Sequence of chain 93.A:
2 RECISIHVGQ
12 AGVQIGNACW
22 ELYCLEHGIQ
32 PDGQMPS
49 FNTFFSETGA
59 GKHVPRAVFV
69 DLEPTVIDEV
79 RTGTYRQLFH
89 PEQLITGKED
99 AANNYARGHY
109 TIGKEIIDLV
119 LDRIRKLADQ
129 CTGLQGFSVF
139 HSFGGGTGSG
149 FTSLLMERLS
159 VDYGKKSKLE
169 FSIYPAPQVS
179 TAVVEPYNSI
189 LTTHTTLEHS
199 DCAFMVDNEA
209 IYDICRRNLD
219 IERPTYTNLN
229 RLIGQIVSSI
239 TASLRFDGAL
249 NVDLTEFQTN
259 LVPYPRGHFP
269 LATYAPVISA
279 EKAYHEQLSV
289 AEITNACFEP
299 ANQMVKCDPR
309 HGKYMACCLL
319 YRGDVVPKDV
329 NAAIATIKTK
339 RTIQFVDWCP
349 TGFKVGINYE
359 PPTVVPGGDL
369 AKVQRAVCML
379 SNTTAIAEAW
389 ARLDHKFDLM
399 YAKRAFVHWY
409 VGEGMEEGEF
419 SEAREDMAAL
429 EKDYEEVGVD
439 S

Sequence of chain 92.B:
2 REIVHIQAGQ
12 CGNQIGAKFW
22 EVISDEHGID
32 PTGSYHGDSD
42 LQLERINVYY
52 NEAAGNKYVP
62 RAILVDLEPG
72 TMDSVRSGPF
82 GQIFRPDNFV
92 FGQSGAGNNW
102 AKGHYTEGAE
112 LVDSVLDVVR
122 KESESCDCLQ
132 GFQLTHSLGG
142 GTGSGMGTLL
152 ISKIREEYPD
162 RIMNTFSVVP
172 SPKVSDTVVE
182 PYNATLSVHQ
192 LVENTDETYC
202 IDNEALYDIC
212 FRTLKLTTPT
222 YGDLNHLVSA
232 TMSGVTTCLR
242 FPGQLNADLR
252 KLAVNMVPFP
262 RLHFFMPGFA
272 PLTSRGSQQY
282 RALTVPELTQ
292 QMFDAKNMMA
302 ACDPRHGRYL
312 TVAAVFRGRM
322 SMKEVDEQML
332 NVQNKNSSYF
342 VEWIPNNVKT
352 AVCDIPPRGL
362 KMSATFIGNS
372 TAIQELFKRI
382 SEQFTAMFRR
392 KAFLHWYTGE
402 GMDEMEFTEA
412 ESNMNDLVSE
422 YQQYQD

Binding-site contacts:
Ligand atom N3 contacts residue ASN204 of chain 92.B at 3.0 Å (h-bond).
Ligand atom N1 contacts residue ASN226 of chain 92.B at 2.7 Å (h-bond).
Ligand atom PB contacts residue GLY10 of chain 92.B at 3.9 Å.
Ligand atom O3' contacts residue GLU181 of chain 92.B at 3.3 Å (salt-bridge).
Ligand atom O3B contacts residue MG1 of chain 92.F at 3.8 Å.
Ligand atom O1G contacts residue ALA97 of chain 92.B at 3.0 Å (h-bond).
Ligand atom C6 contacts residue TYR222 of chain 92.B at 3.7 Å (hydrophobic).
Ligand atom N2 contacts residue ASN226 of chain 92.B at 2.9 Å (h-bond).
Ligand atom O2B contacts residue GLY144 of chain 92.B at 2.7 Å (h-bond).
Ligand atom PB contacts residue THR143 of chain 92.B at 3.3 Å.
Ligand atom O3G contacts residue MG1 of chain 92.F at 2.5 Å.
Ligand atom C2 contacts residue TYR222 of chain 92.B at 3.5 Å (hydrophobic).
Ligand atom O2B contacts residue THR143 of chain 92.B at 2.7 Å (h-bond).
Ligand atom PG contacts residue MG1 of chain 92.F at 3.5 Å.
Ligand atom O2G contacts residue ASN99 of chain 92.B at 2.9 Å (h-bond).
Ligand atom C6 contacts residue ASN226 of chain 92.B at 3.3 Å.
Ligand atom PG contacts residue GLY142 of chain 92.B at 3.9 Å.
Ligand atom N2 contacts residue ASN204 of chain 92.B at 2.6 Å (h-bond).
Ligand atom O6 contacts residue TYR222 of chain 92.B at 3.8 Å.
Ligand atom C6 contacts residue GLN15 of chain 92.B at 3.6 Å.
Ligand atom O6 contacts residue GLN15 of chain 92.B at 2.5 Å (h-bond).
Ligand atom O2G contacts residue GLY142 of chain 92.B at 3.0 Å (h-bond).
Ligand atom C4' contacts residue SER138 of chain 92.B at 3.2 Å.
Ligand atom O2A contacts residue GLN11 of chain 92.B at 3.5 Å (h-bond).
Ligand atom O1G contacts residue THR143 of chain 92.B at 3.4 Å.
Ligand atom O2A contacts residue CYS12 of chain 92.B at 3.3 Å (h-bond).
Ligand atom O1B contacts residue GLY10 of chain 92.B at 3.7 Å.
Ligand atom O1A contacts residue GLN11 of chain 92.B at 3.1 Å.
Ligand atom O1B contacts residue MG1 of chain 92.F at 2.4 Å.
Ligand atom O3B contacts residue THR143 of chain 92.B at 3.1 Å (h-bond).
Ligand atom N3 contacts residue VAL169 of chain 92.B at 3.8 Å.
Ligand atom N1 contacts residue TYR222 of chain 92.B at 3.2 Å.
Ligand atom O1B contacts residue GLN11 of chain 92.B at 3.2 Å (h-bond).
Ligand atom PB contacts residue MG1 of chain 92.F at 3.7 Å.
Ligand atom C2 contacts residue ASN226 of chain 92.B at 3.6 Å.
Ligand atom C2 contacts residue ASN204 of chain 92.B at 3.4 Å.
Ligand atom O4' contacts residue SER138 of chain 92.B at 3.3 Å (h-bond).
Ligand atom O6 contacts residue ASN226 of chain 92.B at 3.1 Å (h-bond).
Ligand atom O2B contacts residue GLY10 of chain 92.B at 3.2 Å.
Ligand atom O3B contacts residue GLY142 of chain 92.B at 3.5 Å (h-bond).

This protein binds this small molecule.
Small molecule (SMILES): Nc1nc2c(ncn2[C@@H]2O[C@H](CO[P](=O)(O)C[P](=O)(O)OP(=O)(O)O)[C@@H](O)[C@H]2O)c(=O)[nH]1